A protein and the small-molecule ligand that binds it are described below.
Small molecule (SMILES): CC(=O)N[C@@H]1[C@@H](O)[C@H](O)[C@@H](CO)O[C@H]1O

Binding-site contacts:
Ligand atom N2 contacts residue ASN204 of chain 1.E at 2.6 Å (h-bond).
Ligand atom O7 contacts residue ILE247 of chain 1.E at 4.3 Å.
Ligand atom C3 contacts residue ASN204 of chain 1.E at 3.8 Å.
Ligand atom C7 contacts residue ASN204 of chain 1.E at 3.4 Å.
Ligand atom O5 contacts residue THR206 of chain 1.E at 3.4 Å (h-bond).
Ligand atom C6 contacts residue GLY207 of chain 1.E at 4.2 Å.
Ligand atom O5 contacts residue ASN204 of chain 1.E at 2.4 Å (h-bond).
Ligand atom C2 contacts residue ASN204 of chain 1.E at 2.5 Å.
Ligand atom C5 contacts residue THR206 of chain 1.E at 3.3 Å.
Ligand atom C3 contacts residue THR206 of chain 1.E at 4.2 Å.
Ligand atom C1 contacts residue THR206 of chain 1.E at 3.1 Å.
Ligand atom C4 contacts residue THR206 of chain 1.E at 4.3 Å.
Ligand atom C1 contacts residue ASN204 of chain 1.E at 1.4 Å.
Ligand atom C6 contacts residue THR206 of chain 1.E at 4.3 Å.
Ligand atom C4 contacts residue ASN204 of chain 1.E at 4.2 Å.
Ligand atom C5 contacts residue ASN204 of chain 1.E at 3.7 Å.
Ligand atom C2 contacts residue THR206 of chain 1.E at 4.2 Å.
Ligand atom C8 contacts residue ASN204 of chain 1.E at 4.3 Å.
Ligand atom C6 contacts residue PRO208 of chain 1.E at 4.0 Å (hydrophobic).
Ligand atom C5 contacts residue GLY207 of chain 1.E at 4.2 Å.
Ligand atom O7 contacts residue ASN204 of chain 1.E at 3.7 Å.

Sequence of chain 1.E:
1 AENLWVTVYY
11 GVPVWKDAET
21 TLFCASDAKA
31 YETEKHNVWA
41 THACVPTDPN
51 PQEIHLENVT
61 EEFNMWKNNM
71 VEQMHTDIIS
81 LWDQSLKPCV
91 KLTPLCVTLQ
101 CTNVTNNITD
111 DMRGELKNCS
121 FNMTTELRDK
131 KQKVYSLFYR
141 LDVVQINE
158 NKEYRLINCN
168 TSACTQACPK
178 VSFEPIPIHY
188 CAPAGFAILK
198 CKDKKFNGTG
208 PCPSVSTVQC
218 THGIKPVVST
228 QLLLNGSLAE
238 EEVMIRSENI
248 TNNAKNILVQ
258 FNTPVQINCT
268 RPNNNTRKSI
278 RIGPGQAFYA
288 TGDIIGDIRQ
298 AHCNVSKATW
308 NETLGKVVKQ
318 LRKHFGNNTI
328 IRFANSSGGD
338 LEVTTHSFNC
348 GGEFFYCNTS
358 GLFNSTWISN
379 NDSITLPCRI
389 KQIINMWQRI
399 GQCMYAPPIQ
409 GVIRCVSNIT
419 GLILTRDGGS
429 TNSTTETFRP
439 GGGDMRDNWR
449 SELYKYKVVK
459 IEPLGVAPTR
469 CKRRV